Sequence of chain 1.E:
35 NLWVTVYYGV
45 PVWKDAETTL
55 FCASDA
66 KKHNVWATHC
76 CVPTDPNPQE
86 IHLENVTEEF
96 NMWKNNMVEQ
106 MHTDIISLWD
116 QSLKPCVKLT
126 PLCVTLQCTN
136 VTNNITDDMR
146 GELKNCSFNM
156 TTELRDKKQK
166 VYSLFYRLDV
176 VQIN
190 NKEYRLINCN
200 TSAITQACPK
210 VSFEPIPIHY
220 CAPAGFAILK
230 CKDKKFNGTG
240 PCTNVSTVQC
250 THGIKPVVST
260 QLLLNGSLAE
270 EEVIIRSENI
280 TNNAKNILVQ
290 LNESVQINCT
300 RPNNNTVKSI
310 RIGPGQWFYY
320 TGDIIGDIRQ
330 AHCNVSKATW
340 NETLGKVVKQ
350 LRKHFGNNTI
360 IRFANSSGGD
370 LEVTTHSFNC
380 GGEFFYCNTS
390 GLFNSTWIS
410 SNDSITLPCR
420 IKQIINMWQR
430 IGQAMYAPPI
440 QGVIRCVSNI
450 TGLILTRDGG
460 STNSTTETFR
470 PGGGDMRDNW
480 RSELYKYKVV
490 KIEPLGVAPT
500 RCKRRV

Binding-site contacts:
Ligand atom O7 contacts residue ASN333 of chain 1.E at 3.2 Å (h-bond).
Ligand atom C4 contacts residue ASN333 of chain 1.E at 4.3 Å.
Ligand atom C7 contacts residue ASN333 of chain 1.E at 3.3 Å.
Ligand atom C1 contacts residue HIS331 of chain 1.E at 4.3 Å.
Ligand atom C8 contacts residue ASN333 of chain 1.E at 4.2 Å.
Ligand atom C1 contacts residue ASN333 of chain 1.E at 1.5 Å.
Ligand atom N2 contacts residue HIS331 of chain 1.E at 3.0 Å (h-bond).
Ligand atom N2 contacts residue ASN333 of chain 1.E at 2.9 Å (h-bond).
Ligand atom O6 contacts residue THR415 of chain 1.E at 4.5 Å.
Ligand atom C8 contacts residue ASN297 of chain 1.E at 3.1 Å.
Ligand atom C8 contacts residue CYS298 of chain 1.E at 4.4 Å (hydrophobic).
Ligand atom O5 contacts residue THR415 of chain 1.E at 4.0 Å.
Ligand atom C5 contacts residue ASN333 of chain 1.E at 3.8 Å.
Ligand atom O3 contacts residue HIS331 of chain 1.E at 4.2 Å.
Ligand atom C8 contacts residue HIS331 of chain 1.E at 3.8 Å.
Ligand atom C7 contacts residue ASN297 of chain 1.E at 4.0 Å.
Ligand atom C2 contacts residue HIS331 of chain 1.E at 3.9 Å.
Ligand atom O5 contacts residue ASN333 of chain 1.E at 2.5 Å (h-bond).
Ligand atom C8 contacts residue THR299 of chain 1.E at 3.6 Å.
Ligand atom C3 contacts residue ASN333 of chain 1.E at 3.9 Å.
Ligand atom O7 contacts residue ASN297 of chain 1.E at 3.9 Å.
Ligand atom C8 contacts residue ARG444 of chain 1.E at 4.3 Å.
Ligand atom C2 contacts residue ASN333 of chain 1.E at 2.5 Å.
Ligand atom C1 contacts residue THR415 of chain 1.E at 3.8 Å.
Ligand atom C7 contacts residue HIS331 of chain 1.E at 3.8 Å.
Ligand atom C3 contacts residue HIS331 of chain 1.E at 3.8 Å.

The small molecule below binds the protein below.
Small molecule (SMILES): CC(=O)N[C@H]1[C@H](O[C@H]2[C@H](O)[C@@H](NC(C)=O)CO[C@@H]2CO)O[C@H](CO)[C@@H](O)[C@@H]1O